Sequence of chain 1.A:
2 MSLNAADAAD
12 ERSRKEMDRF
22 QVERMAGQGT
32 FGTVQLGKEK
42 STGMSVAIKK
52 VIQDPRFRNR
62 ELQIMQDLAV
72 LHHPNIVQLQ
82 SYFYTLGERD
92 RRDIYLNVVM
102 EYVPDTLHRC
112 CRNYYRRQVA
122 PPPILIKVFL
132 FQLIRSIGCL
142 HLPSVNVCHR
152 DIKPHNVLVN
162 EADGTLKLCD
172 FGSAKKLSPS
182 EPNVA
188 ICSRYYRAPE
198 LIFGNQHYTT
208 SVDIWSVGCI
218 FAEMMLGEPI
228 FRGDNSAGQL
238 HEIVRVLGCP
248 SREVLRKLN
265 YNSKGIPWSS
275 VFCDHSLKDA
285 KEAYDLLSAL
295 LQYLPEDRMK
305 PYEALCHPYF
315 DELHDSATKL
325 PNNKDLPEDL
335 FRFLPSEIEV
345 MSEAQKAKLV

Binding-site contacts:
Ligand atom C7 contacts residue LEU159 of chain 1.A at 3.8 Å (hydrophobic).
Ligand atom C7 contacts residue ALA48 of chain 1.A at 3.9 Å (hydrophobic).
Ligand atom C10 contacts residue LEU159 of chain 1.A at 3.4 Å (hydrophobic).
Ligand atom C13 contacts residue MET101 of chain 1.A at 3.5 Å (hydrophobic).
Ligand atom C9 contacts residue VAL104 of chain 1.A at 3.7 Å (hydrophobic).
Ligand atom C18 contacts residue HIS156 of chain 1.A at 3.1 Å.
Ligand atom CL1 contacts residue PHE32 of chain 1.A at 3.7 Å.
Ligand atom O1 contacts residue HIS156 of chain 1.A at 3.2 Å (h-bond).
Ligand atom C9 contacts residue LEU159 of chain 1.A at 3.5 Å (hydrophobic).
Ligand atom C7 contacts residue VAL104 of chain 1.A at 3.6 Å (hydrophobic).
Ligand atom N3 contacts residue LEU159 of chain 1.A at 3.7 Å.
Ligand atom CL1 contacts residue VAL35 of chain 1.A at 3.8 Å.
Ligand atom N3 contacts residue TYR103 of chain 1.A at 3.8 Å.
Ligand atom N2 contacts residue LEU159 of chain 1.A at 3.7 Å.
Ligand atom C4 contacts residue ALA27 of chain 1.A at 3.8 Å (hydrophobic).
Ligand atom C15 contacts residue CYS170 of chain 1.A at 3.8 Å (hydrophobic).
Ligand atom CL1 contacts residue GLY28 of chain 1.A at 3.6 Å.
Ligand atom N3 contacts residue ALA48 of chain 1.A at 3.4 Å.
Ligand atom C1 contacts residue VAL104 of chain 1.A at 3.8 Å (hydrophobic).
Ligand atom C6 contacts residue PRO105 of chain 1.A at 3.7 Å (hydrophobic).
Ligand atom N3 contacts residue VAL104 of chain 1.A at 3.1 Å (h-bond).
Ligand atom C12 contacts residue CYS170 of chain 1.A at 3.6 Å (hydrophobic).
Ligand atom C17 contacts residue HIS156 of chain 1.A at 3.2 Å.
Ligand atom C13 contacts residue CYS170 of chain 1.A at 3.5 Å (hydrophobic).
Ligand atom C10 contacts residue ALA48 of chain 1.A at 3.6 Å (hydrophobic).
Ligand atom C9 contacts residue ALA48 of chain 1.A at 3.3 Å (hydrophobic).
Ligand atom N4 contacts residue LYS50 of chain 1.A at 3.2 Å (salt-bridge).
Ligand atom C11 contacts residue CYS170 of chain 1.A at 3.6 Å (hydrophobic).
Ligand atom C16 contacts residue PHE32 of chain 1.A at 3.9 Å (hydrophobic).
Ligand atom C10 contacts residue MET101 of chain 1.A at 3.6 Å (hydrophobic).
Ligand atom C2 contacts residue VAL35 of chain 1.A at 3.6 Å (hydrophobic).
Ligand atom N1 contacts residue VAL104 of chain 1.A at 3.0 Å (h-bond).
Ligand atom C18 contacts residue THR107 of chain 1.A at 3.5 Å.
Ligand atom C9 contacts residue GLU102 of chain 1.A at 3.2 Å.
Ligand atom C8 contacts residue LEU159 of chain 1.A at 3.5 Å (hydrophobic).
Ligand atom C6 contacts residue VAL104 of chain 1.A at 3.6 Å (hydrophobic).
Ligand atom C12 contacts residue LYS50 of chain 1.A at 3.6 Å.
Ligand atom N4 contacts residue CYS170 of chain 1.A at 3.7 Å.
Ligand atom C12 contacts residue ASP171 of chain 1.A at 3.9 Å.
Ligand atom C14 contacts residue CYS170 of chain 1.A at 3.8 Å (hydrophobic).

This small molecule binds to this protein.
Small molecule (SMILES): OCCCNc1cc(-c2ccnc(Nc3cccc(Cl)c3)n2)ccn1